Binding-site contacts:
Ligand atom C27 contacts residue GLU137 of chain 1.A at 3.3 Å.
Ligand atom C28 contacts residue ILE150 of chain 1.A at 3.7 Å (hydrophobic).
Ligand atom C32 contacts residue THR20 of chain 1.A at 3.7 Å.
Ligand atom S31 contacts residue VAL26 of chain 1.A at 3.7 Å.
Ligand atom C4 contacts residue LEU140 of chain 1.A at 3.5 Å (hydrophobic).
Ligand atom C2 contacts residue LEU140 of chain 1.A at 3.6 Å (hydrophobic).
Ligand atom N30 contacts residue VAL26 of chain 1.A at 3.6 Å.
Ligand atom N12 contacts residue CYS90 of chain 1.A at 2.7 Å (h-bond).
Ligand atom O34 contacts residue ILE150 of chain 1.A at 3.8 Å.
Ligand atom C14 contacts residue CYS90 of chain 1.A at 3.2 Å (hydrophobic).
Ligand atom F11 contacts residue VAL26 of chain 1.A at 3.7 Å.
Ligand atom C6 contacts residue ALA39 of chain 1.A at 3.5 Å (hydrophobic).
Ligand atom O35 contacts residue LYS41 of chain 1.A at 3.4 Å.
Ligand atom C28 contacts residue GLU94 of chain 1.A at 3.3 Å.
Ligand atom C17 contacts residue ILE18 of chain 1.A at 3.6 Å (hydrophobic).
Ligand atom O35 contacts residue ALA24 of chain 1.A at 3.7 Å.
Ligand atom F11 contacts residue LEU87 of chain 1.A at 3.4 Å.
Ligand atom C1 contacts residue ALA39 of chain 1.A at 3.7 Å (hydrophobic).
Ligand atom F10 contacts residue LEU87 of chain 1.A at 3.3 Å.
Ligand atom F9 contacts residue ILE150 of chain 1.A at 3.4 Å.
Ligand atom N5 contacts residue LEU140 of chain 1.A at 3.5 Å.
Ligand atom N12 contacts residue TYR89 of chain 1.A at 3.7 Å.
Ligand atom C28 contacts residue GLU137 of chain 1.A at 3.2 Å.
Ligand atom C6 contacts residue LEU140 of chain 1.A at 3.5 Å (hydrophobic).
Ligand atom N5 contacts residue CYS90 of chain 1.A at 3.0 Å (h-bond).
Ligand atom F10 contacts residue GLU88 of chain 1.A at 3.4 Å.
Ligand atom C6 contacts residue GLU88 of chain 1.A at 3.2 Å.
Ligand atom F11 contacts residue ALA39 of chain 1.A at 3.8 Å.
Ligand atom C15 contacts residue GLY93 of chain 1.A at 3.8 Å.
Ligand atom N3 contacts residue LEU140 of chain 1.A at 3.5 Å.
Ligand atom C33 contacts residue ASP151 of chain 1.A at 3.5 Å.
Ligand atom C1 contacts residue LEU140 of chain 1.A at 3.6 Å (hydrophobic).
Ligand atom C4 contacts residue CYS90 of chain 1.A at 3.7 Å (hydrophobic).
Ligand atom C32 contacts residue GLY21 of chain 1.A at 3.5 Å.
Ligand atom O35 contacts residue VAL26 of chain 1.A at 3.3 Å.
Ligand atom O34 contacts residue VAL26 of chain 1.A at 3.7 Å.
Ligand atom C13 contacts residue CYS90 of chain 1.A at 3.3 Å (hydrophobic).
Ligand atom C27 contacts residue GLU94 of chain 1.A at 3.6 Å.
Ligand atom C14 contacts residue GLY93 of chain 1.A at 3.8 Å.
Ligand atom F10 contacts residue CYS71 of chain 1.A at 3.3 Å.

Sequence of chain 1.A:
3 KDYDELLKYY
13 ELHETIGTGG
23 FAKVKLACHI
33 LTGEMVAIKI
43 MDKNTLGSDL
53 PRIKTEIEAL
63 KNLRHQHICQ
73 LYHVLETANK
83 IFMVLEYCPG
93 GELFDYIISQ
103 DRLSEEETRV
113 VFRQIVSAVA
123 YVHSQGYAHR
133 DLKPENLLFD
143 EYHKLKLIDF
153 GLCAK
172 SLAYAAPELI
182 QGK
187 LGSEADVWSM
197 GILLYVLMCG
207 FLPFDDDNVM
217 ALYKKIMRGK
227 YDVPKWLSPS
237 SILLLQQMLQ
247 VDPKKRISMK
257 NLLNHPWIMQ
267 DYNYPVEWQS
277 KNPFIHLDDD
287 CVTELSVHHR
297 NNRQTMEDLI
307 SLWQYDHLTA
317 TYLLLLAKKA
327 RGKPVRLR

The protein below binds the small molecule below.
Small molecule (SMILES): CNC(=O)c1ccc(Nc2ncc(C(F)(F)F)c(NCc3nccnc3N(C)S(C)(=O)=O)n2)cc1